Binding-site contacts:
Ligand atom O4 contacts residue ASN13 of chain 1.C at 4.2 Å.
Ligand atom C6 contacts residue ASN13 of chain 1.C at 4.3 Å.
Ligand atom C8 contacts residue ASN13 of chain 1.C at 4.3 Å.
Ligand atom O3 contacts residue ASN13 of chain 1.C at 4.3 Å.
Ligand atom C4 contacts residue ASN13 of chain 1.C at 3.8 Å.
Ligand atom O5 contacts residue ASN13 of chain 1.C at 2.4 Å (h-bond).
Ligand atom C5 contacts residue ASN13 of chain 1.C at 3.0 Å.
Ligand atom C2 contacts residue ASN13 of chain 1.C at 2.4 Å.
Ligand atom O7 contacts residue ASN13 of chain 1.C at 3.9 Å.
Ligand atom C1 contacts residue ASN13 of chain 1.C at 1.4 Å.
Ligand atom N2 contacts residue ASN13 of chain 1.C at 2.5 Å (h-bond).
Ligand atom C3 contacts residue ASN13 of chain 1.C at 3.6 Å.
Ligand atom C7 contacts residue ASN13 of chain 1.C at 3.4 Å.

Sequence of chain 1.C:
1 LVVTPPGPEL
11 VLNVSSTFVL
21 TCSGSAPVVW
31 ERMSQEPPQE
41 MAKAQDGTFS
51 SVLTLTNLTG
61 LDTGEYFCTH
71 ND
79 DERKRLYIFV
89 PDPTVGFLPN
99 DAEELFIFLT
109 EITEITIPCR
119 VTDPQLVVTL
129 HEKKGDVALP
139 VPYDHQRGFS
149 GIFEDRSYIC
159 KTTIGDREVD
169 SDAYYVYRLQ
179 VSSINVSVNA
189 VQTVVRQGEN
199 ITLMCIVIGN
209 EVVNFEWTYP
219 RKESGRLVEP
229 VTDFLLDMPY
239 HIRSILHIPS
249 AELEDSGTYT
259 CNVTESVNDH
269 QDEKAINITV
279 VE

This protein binds this small molecule.
Small molecule (SMILES): CC(=O)N[C@@H]1[C@@H](O)[C@H](O)[C@@H](CO)O[C@@H]1O